Sequence of chain 1.A:
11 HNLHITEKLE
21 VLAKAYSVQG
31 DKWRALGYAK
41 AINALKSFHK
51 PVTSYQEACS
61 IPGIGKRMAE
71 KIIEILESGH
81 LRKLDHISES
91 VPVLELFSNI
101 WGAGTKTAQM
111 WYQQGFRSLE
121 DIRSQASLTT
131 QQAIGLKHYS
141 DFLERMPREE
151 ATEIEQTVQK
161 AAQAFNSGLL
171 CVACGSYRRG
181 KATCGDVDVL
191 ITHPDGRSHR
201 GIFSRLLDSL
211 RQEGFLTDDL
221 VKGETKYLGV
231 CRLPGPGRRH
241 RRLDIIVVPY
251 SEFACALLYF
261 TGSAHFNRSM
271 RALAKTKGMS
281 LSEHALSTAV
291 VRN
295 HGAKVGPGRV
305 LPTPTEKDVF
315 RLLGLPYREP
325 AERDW

Binding-site contacts:
Ligand atom O3' contacts residue TRP101 of chain 1.A at 3.3 Å (h-bond).
Ligand atom C3' contacts residue PPV1 of chain 1.K at 3.5 Å.
Ligand atom P contacts residue GLY104 of chain 1.A at 3.5 Å.
Ligand atom O5' contacts residue PPV1 of chain 1.K at 3.0 Å (h-bond).
Ligand atom O5' contacts residue GLY104 of chain 1.A at 3.4 Å (h-bond).
Ligand atom P contacts residue PPV1 of chain 1.K at 3.2 Å.
Ligand atom OP1 contacts residue LYS106 of chain 1.A at 3.5 Å (salt-bridge).
Ligand atom O3' contacts residue GLY262 of chain 1.A at 3.3 Å.
Ligand atom N1 contacts residue TYR259 of chain 1.A at 3.5 Å (h-bond).
Ligand atom O3' contacts residue THR261 of chain 1.A at 3.5 Å (h-bond).
Ligand atom O3' contacts residue MN1 of chain 1.F at 2.9 Å.
Ligand atom OP1 contacts residue MN1 of chain 1.E at 2.0 Å.
Ligand atom OP1 contacts residue ASP186 of chain 1.A at 3.1 Å (salt-bridge).
Ligand atom O2 contacts residue TYR259 of chain 1.A at 3.0 Å (h-bond).
Ligand atom OP1 contacts residue MN1 of chain 1.F at 2.5 Å.
Ligand atom OP1 contacts residue TRP101 of chain 1.A at 3.1 Å (h-bond).
Ligand atom P contacts residue MN1 of chain 1.E at 3.4 Å.
Ligand atom C1' contacts residue TYR259 of chain 1.A at 3.4 Å (hydrophobic).
Ligand atom C2' contacts residue TYR259 of chain 1.A at 3.4 Å (hydrophobic).
Ligand atom OP1 contacts residue PPV1 of chain 1.K at 3.1 Å (h-bond).
Ligand atom C5' contacts residue PPV1 of chain 1.K at 3.3 Å.
Ligand atom OP1 contacts residue THR107 of chain 1.A at 2.7 Å (h-bond).
Ligand atom OP2 contacts residue THR105 of chain 1.A at 3.4 Å (h-bond).
Ligand atom OP1 contacts residue GLY104 of chain 1.A at 2.8 Å (h-bond).
Ligand atom OP2 contacts residue PPV1 of chain 1.K at 3.3 Å (h-bond).
Ligand atom OP1 contacts residue ASP188 of chain 1.A at 3.1 Å (salt-bridge).
Ligand atom C2 contacts residue TYR259 of chain 1.A at 3.2 Å (hydrophobic).
Ligand atom C1' contacts residue ASN267 of chain 1.A at 3.5 Å.
Ligand atom OP1 contacts residue GLY102 of chain 1.A at 2.8 Å (h-bond).
Ligand atom OP1 contacts residue ARG242 of chain 1.A at 3.0 Å (salt-bridge).
Ligand atom P contacts residue MN1 of chain 1.F at 3.3 Å.
Ligand atom OP2 contacts residue LYS106 of chain 1.A at 3.0 Å (salt-bridge).
Ligand atom P contacts residue NA1 of chain 1.H at 3.4 Å.
Ligand atom C2' contacts residue ASN267 of chain 1.A at 3.4 Å.
Ligand atom OP1 contacts residue NA1 of chain 1.H at 2.3 Å (h-bond).
Ligand atom O3' contacts residue PPV1 of chain 1.K at 2.7 Å (h-bond).
Ligand atom O3' contacts residue GLY102 of chain 1.A at 3.4 Å.
Ligand atom O2 contacts residue ASN267 of chain 1.A at 3.0 Å (h-bond).
Ligand atom OP1 contacts residue ALA103 of chain 1.A at 3.5 Å (h-bond).
Ligand atom O3' contacts residue ARG179 of chain 1.A at 3.5 Å (salt-bridge).

This small molecule binds to this protein.
Small molecule (SMILES): Cc1cn([C@H]2C[C@H](O[P](=O)(O)OC[C@H]3O[C@@H](n4cnc5c(N)ncnc54)C[C@@H]3O[P](=O)(O)OC[C@H]3O[C@@H](n4ccc(N)nc4=O)C[C@@H]3O[P](=O)(O)OC[C@H]3O[C@@H](n4ccc(N)nc4=O)C[C@@H]3O)[C@@H](CO[P](=O)(O)O[C@H]3C[C@H](n4cnc5c(=O)nc(N)[nH]c54)O[C@@H]3CO[P](=O)(O)O[C@H]3C[C@H](n4cnc5c(N)ncnc54)O[C@@H]3CO[P](=O)(O)O[C@H]3C[C@H](n4ccc(N)nc4=O)O[C@@H]3CO)O2)c(=O)[nH]c1=O